Binding-site contacts:
Ligand atom C53 contacts residue LEU587 of chain 1.EA at 3.8 Å (hydrophobic).
Ligand atom C4M contacts residue PHE409 of chain 1.EA at 3.8 Å (hydrophobic).
Ligand atom O2 contacts residue SER87 of chain 1.RA at 3.4 Å.
Ligand atom C3M contacts residue TRP90 of chain 1.RA at 3.7 Å (hydrophobic).
Ligand atom O2 contacts residue TRP91 of chain 1.RA at 2.4 Å (h-bond).
Ligand atom C47 contacts residue THR586 of chain 1.EA at 3.2 Å.
Ligand atom C3M contacts residue TRP91 of chain 1.RA at 3.6 Å (hydrophobic).
Ligand atom O5 contacts residue PHE19 of chain 1.FA at 3.4 Å.
Ligand atom O5 contacts residue PHE409 of chain 1.EA at 3.1 Å.
Ligand atom C40 contacts residue PHE98 of chain 1.RA at 3.6 Å (hydrophobic).
Ligand atom C48 contacts residue THR586 of chain 1.EA at 3.8 Å.
Ligand atom C3M contacts residue PHE468 of chain 1.EA at 3.7 Å (hydrophobic).
Ligand atom C1 contacts residue SER87 of chain 1.RA at 3.5 Å.
Ligand atom C56 contacts residue PRO589 of chain 1.EA at 3.8 Å (hydrophobic).
Ligand atom C51 contacts residue THR586 of chain 1.EA at 3.3 Å.
Ligand atom C26 contacts residue TRP91 of chain 1.RA at 3.8 Å (hydrophobic).
Ligand atom C32 contacts residue ALA95 of chain 1.RA at 3.8 Å (hydrophobic).
Ligand atom O4 contacts residue TYR469 of chain 1.EA at 3.9 Å.
Ligand atom C46 contacts residue THR586 of chain 1.EA at 3.7 Å.
Ligand atom C33 contacts residue PHE98 of chain 1.RA at 3.9 Å (hydrophobic).
Ligand atom C10 contacts residue ILE24 of chain 1.FA at 3.7 Å (hydrophobic).
Ligand atom C26 contacts residue MET94 of chain 1.RA at 3.9 Å (hydrophobic).
Ligand atom C49 contacts residue THR586 of chain 1.EA at 3.9 Å.
Ligand atom C5 contacts residue PHE409 of chain 1.EA at 3.8 Å (hydrophobic).
Ligand atom C4M contacts residue VAL465 of chain 1.EA at 3.7 Å (hydrophobic).
Ligand atom C36 contacts residue PHE98 of chain 1.RA at 3.9 Å (hydrophobic).
Ligand atom C2 contacts residue TRP91 of chain 1.RA at 3.5 Å (hydrophobic).
Ligand atom C30 contacts residue ALA95 of chain 1.RA at 3.8 Å (hydrophobic).
Ligand atom C55 contacts residue LEU587 of chain 1.EA at 3.9 Å (hydrophobic).
Ligand atom C34 contacts residue PHE98 of chain 1.RA at 3.7 Å (hydrophobic).
Ligand atom C47 contacts residue PRO589 of chain 1.EA at 3.7 Å (hydrophobic).
Ligand atom C2 contacts residue SER87 of chain 1.RA at 3.5 Å.
Ligand atom O3 contacts residue TRP91 of chain 1.RA at 3.9 Å.
Ligand atom C4 contacts residue PHE19 of chain 1.FA at 3.5 Å (hydrophobic).
Ligand atom C5 contacts residue PHE19 of chain 1.FA at 3.5 Å (hydrophobic).
Ligand atom O5 contacts residue VAL21 of chain 1.FA at 3.5 Å.
Ligand atom C3 contacts residue SER87 of chain 1.RA at 3.9 Å.
Ligand atom C21 contacts residue TRP91 of chain 1.RA at 3.6 Å (hydrophobic).
Ligand atom C35 contacts residue PHE98 of chain 1.RA at 3.6 Å (hydrophobic).
Ligand atom O4 contacts residue PHE19 of chain 1.FA at 3.4 Å.

Sequence of chain 1.FA:
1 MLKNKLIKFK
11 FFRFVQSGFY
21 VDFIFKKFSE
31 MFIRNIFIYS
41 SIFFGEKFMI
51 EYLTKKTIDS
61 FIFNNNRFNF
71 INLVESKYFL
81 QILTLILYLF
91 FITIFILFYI

Sequence of chain 1.EA:
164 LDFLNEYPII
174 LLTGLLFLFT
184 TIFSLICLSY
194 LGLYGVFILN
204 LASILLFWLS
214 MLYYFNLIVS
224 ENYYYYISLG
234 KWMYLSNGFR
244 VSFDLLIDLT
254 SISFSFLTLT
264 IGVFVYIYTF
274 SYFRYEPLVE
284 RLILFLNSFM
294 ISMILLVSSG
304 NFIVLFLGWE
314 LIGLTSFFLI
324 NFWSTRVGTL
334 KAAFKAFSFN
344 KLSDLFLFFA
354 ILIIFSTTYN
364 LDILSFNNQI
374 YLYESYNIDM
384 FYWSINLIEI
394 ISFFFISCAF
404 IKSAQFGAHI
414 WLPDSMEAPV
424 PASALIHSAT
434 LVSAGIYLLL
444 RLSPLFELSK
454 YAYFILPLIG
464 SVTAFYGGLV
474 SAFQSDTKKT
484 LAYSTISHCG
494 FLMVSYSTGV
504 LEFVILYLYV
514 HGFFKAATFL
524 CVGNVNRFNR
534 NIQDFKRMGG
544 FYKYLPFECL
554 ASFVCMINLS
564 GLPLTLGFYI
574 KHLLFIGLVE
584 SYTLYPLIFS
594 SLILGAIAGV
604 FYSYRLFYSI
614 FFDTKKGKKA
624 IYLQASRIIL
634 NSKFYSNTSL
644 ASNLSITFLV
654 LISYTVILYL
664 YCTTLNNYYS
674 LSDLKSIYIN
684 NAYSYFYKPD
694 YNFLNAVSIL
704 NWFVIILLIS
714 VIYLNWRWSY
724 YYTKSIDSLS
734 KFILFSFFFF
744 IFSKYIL

A small-molecule ligand and the protein it binds are described below.
Small molecule (SMILES): COC1=C(OC)C(=O)C(C/C=C(\C)CC/C=C(\C)CC/C=C(\C)CC/C=C(\C)CC/C=C(\C)CC/C=C(\C)CC/C=C(\C)CC/C=C(\C)CC/C=C(\C)CCC=C(C)C)=C(C)C1=O

Sequence of chain 1.RA:
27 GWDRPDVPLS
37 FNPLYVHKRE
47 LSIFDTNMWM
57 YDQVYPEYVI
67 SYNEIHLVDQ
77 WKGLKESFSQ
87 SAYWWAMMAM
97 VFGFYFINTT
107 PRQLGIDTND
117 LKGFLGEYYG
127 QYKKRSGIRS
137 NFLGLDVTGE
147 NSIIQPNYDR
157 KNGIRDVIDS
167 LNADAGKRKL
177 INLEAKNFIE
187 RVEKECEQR